Binding-site contacts:
Ligand atom N contacts residue GLY48 of chain 1.C at 2.7 Å (h-bond).
Ligand atom O contacts residue GLY48 of chain 1.D at 3.4 Å (h-bond).
Ligand atom OD1 contacts residue ASN25 of chain 1.C at 3.5 Å (h-bond).
Ligand atom O contacts residue ASP29 of chain 1.D at 3.1 Å (salt-bridge).
Ligand atom O contacts residue ASP29 of chain 1.C at 3.1 Å (salt-bridge).
Ligand atom O contacts residue GLY49 of chain 1.D at 3.4 Å.
Ligand atom CD2 contacts residue GLY27 of chain 1.C at 3.4 Å.
Ligand atom N contacts residue GLY27 of chain 1.C at 2.9 Å (h-bond).
Ligand atom N contacts residue GLY27 of chain 1.D at 3.0 Å (h-bond).
Ligand atom CZ contacts residue GOL1 of chain 1.N at 3.4 Å.
Ligand atom O contacts residue GLY49 of chain 1.C at 3.1 Å.
Ligand atom CG contacts residue ILE50 of chain 1.D at 3.0 Å (hydrophobic).
Ligand atom N contacts residue ASP29 of chain 1.C at 2.9 Å (salt-bridge).
Ligand atom CB contacts residue ILE50 of chain 1.D at 3.5 Å (hydrophobic).
Ligand atom CA contacts residue GLY48 of chain 1.D at 3.3 Å.
Ligand atom CA contacts residue ASN30 of chain 1.D at 3.0 Å.
Ligand atom O contacts residue ILE47 of chain 1.C at 3.4 Å.
Ligand atom CB contacts residue ASP29 of chain 1.D at 3.4 Å.
Ligand atom OG contacts residue GLY48 of chain 1.D at 2.9 Å (h-bond).
Ligand atom OD1 contacts residue ILE50 of chain 1.D at 3.5 Å.
Ligand atom N contacts residue ASP29 of chain 1.C at 3.2 Å (salt-bridge).
Ligand atom CA contacts residue GLY48 of chain 1.C at 3.4 Å.
Ligand atom ND2 contacts residue ILE50 of chain 1.D at 2.9 Å.
Ligand atom O contacts residue ASN25 of chain 1.D at 2.6 Å (h-bond).
Ligand atom O contacts residue ASN30 of chain 1.C at 3.0 Å (h-bond).
Ligand atom CB contacts residue ASN30 of chain 1.D at 3.1 Å.
Ligand atom OE1 contacts residue ASN30 of chain 1.D at 2.8 Å (h-bond).
Ligand atom CD2 contacts residue LEU23 of chain 1.D at 3.4 Å (hydrophobic).
Ligand atom CG contacts residue ASP29 of chain 1.D at 3.4 Å.
Ligand atom NH2 contacts residue GOL1 of chain 1.N at 2.5 Å (h-bond).
Ligand atom O contacts residue GLY27 of chain 1.D at 3.5 Å (h-bond).
Ligand atom CA contacts residue ASP29 of chain 1.C at 3.4 Å.
Ligand atom O contacts residue ILE47 of chain 1.D at 3.4 Å.
Ligand atom O contacts residue GLY48 of chain 1.C at 3.2 Å (h-bond).
Ligand atom C contacts residue ASP29 of chain 1.C at 3.3 Å.
Ligand atom N contacts residue GLY48 of chain 1.D at 2.6 Å (h-bond).
Ligand atom NE2 contacts residue ASN30 of chain 1.D at 2.8 Å (h-bond).
Ligand atom C contacts residue GLY48 of chain 1.D at 3.4 Å.
Ligand atom N contacts residue ASP29 of chain 1.D at 2.8 Å (salt-bridge).
Ligand atom O contacts residue ALA28 of chain 1.D at 3.5 Å.

A small-molecule ligand and the protein it binds are described below.
Small molecule (SMILES): CC(C)C[C@H](NC(=O)[C@H](Cc1ccccc1)NC(=O)[C@H](CC(N)=O)NC(=O)CNC(=O)[C@@H]1CCCN1C(=O)[C@H](C)N)C(=O)N[C@@H](CCC(N)=O)C(=O)N[C@@H](CO)C(=O)N[C@H](C=O)CCCN=C(N)N

Sequence of chain 1.D:
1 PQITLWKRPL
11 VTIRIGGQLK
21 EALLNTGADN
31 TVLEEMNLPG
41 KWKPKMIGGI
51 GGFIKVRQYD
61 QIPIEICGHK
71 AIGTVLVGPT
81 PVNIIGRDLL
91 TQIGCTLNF

Sequence of chain 1.C:
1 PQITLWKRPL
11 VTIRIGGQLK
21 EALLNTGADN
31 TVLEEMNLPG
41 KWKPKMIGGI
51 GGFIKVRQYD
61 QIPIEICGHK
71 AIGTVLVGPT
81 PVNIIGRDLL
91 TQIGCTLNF